Sequence of chain 23.D:
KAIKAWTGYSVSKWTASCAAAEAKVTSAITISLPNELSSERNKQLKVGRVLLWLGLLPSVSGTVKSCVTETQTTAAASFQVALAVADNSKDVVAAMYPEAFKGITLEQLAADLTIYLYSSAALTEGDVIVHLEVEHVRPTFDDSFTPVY

Sequence of chain 23.E:
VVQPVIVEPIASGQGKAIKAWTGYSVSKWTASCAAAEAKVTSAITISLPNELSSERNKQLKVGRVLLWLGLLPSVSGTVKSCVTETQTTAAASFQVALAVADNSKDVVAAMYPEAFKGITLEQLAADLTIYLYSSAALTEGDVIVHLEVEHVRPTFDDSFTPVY

This protein binds this small molecule.
Small molecule (SMILES): Nc1ncnc2c1ncn2[C@@H]1O[C@H](COO[C@@H]2C[C@@H](CO[P](=O)(O)O[C@H]3[C@@H](O)[C@H](n4cnc5c(N)ncnc54)O[C@@H]3COP(=O)=O)O[C@H]2n2ccc(=O)[nH]c2=O)[C@@H](OOP(O)OC[C@H]2O[C@@H](n3ccc(=O)[nH]c3=O)[C@H](O)[C@@H]2O)[C@H]1O.Op1oo1

Binding-site contacts:
Ligand atom C8 contacts residue TRP47 of chain 23.D at 3.8 Å (hydrophobic).
Ligand atom N7 contacts residue TRP47 of chain 23.D at 3.7 Å.
Ligand atom N9 contacts residue TRP47 of chain 23.D at 3.9 Å.
Ligand atom C4 contacts residue TRP47 of chain 23.D at 3.9 Å (hydrophobic).
Ligand atom C1' contacts residue TRP47 of chain 23.D at 4.3 Å (hydrophobic).
Ligand atom OP2 contacts residue GLY49 of chain 23.E at 4.2 Å.
Ligand atom C5' contacts residue VAL178 of chain 23.E at 4.5 Å (hydrophobic).
Ligand atom N1 contacts residue TRP47 of chain 23.D at 4.3 Å.
Ligand atom N6 contacts residue THR48 of chain 23.D at 3.3 Å (h-bond).
Ligand atom N6 contacts residue TRP47 of chain 23.D at 3.8 Å.
Ligand atom N1 contacts residue THR48 of chain 23.D at 4.0 Å.
Ligand atom C6 contacts residue TRP47 of chain 23.D at 3.9 Å (hydrophobic).
Ligand atom C6 contacts residue THR48 of chain 23.D at 4.2 Å.
Ligand atom C2 contacts residue TRP47 of chain 23.D at 4.2 Å (hydrophobic).
Ligand atom O4' contacts residue LYS143 of chain 23.D at 4.1 Å.
Ligand atom N3 contacts residue TRP47 of chain 23.D at 4.1 Å.
Ligand atom OP2 contacts residue VAL178 of chain 23.E at 4.5 Å.
Ligand atom N6 contacts residue TYR50 of chain 23.D at 4.2 Å.
Ligand atom O4' contacts residue TRP47 of chain 23.D at 4.1 Å.
Ligand atom C5 contacts residue TRP47 of chain 23.D at 3.8 Å (hydrophobic).